Sequence of chain 60.C:
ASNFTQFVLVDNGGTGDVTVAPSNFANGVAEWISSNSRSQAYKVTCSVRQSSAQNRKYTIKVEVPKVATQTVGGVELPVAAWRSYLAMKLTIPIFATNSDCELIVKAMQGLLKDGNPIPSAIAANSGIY

A small-molecule ligand and the protein it binds are described below.
Small molecule (SMILES): Nc1ccn([C@@H]2O[C@H](CO[P](=O)(O)O[C@H]3[C@@H](O)[C@H](n4cnc5c(N)ncnc54)O[C@@H]3CO[P](=O)(O)O[C@H]3[C@@H](O)[C@H](n4cnc5c(=O)nc(N)[nH]c54)O[C@@H]3CO[P](=O)(O)O[C@H]3[C@@H](O)[C@H](n4cnc5c(N)ncnc54)O[C@@H]3CO[P](=O)(O)O[C@H]3[C@@H](O)[C@H](n4cnc5c(N)ncnc54)O[C@@H]3CO[P](=O)(O)O[C@H]3[C@@H](O)[C@H](n4ccc(=O)[nH]c4=O)O[C@@H]3CO[P](=O)(O)O[C@H]3[C@@H](O)[C@H](n4ccc(N)nc4=O)O[C@@H]3CO[P](=O)(O)O[C@H]3[C@@H](O)[C@H](n4ccc(=O)[nH]c4=O)O[C@@H]3CO[P](=O)(O)O[C@H]3[C@@H](O)[C@H](n4cnc5c(=O)nc(N)[nH]c54)O[C@@H]3CO)[C@@H](O)[C@H]2O)c(=O)n1

Sequence of chain 19.C:
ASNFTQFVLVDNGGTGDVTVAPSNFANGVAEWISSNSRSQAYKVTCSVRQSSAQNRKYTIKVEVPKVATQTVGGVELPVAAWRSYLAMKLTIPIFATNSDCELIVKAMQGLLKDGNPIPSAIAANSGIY

Binding-site contacts:
Ligand atom N6 contacts residue THR45 of chain 60.C at 2.8 Å (h-bond).
Ligand atom N7 contacts residue TYR85 of chain 60.C at 3.8 Å.
Ligand atom OP2 contacts residue LYS89 of chain 19.C at 3.5 Å (salt-bridge).
Ligand atom N7 contacts residue LYS61 of chain 60.C at 3.4 Å.
Ligand atom OP2 contacts residue LYS57 of chain 19.C at 3.5 Å (salt-bridge).
Ligand atom OP1 contacts residue ASN55 of chain 19.C at 3.2 Å.
Ligand atom O5' contacts residue LYS57 of chain 19.C at 2.8 Å (salt-bridge).
Ligand atom C6 contacts residue THR45 of chain 60.C at 3.4 Å.
Ligand atom O5' contacts residue ARG49 of chain 19.C at 3.6 Å (salt-bridge).
Ligand atom N6 contacts residue THR59 of chain 60.C at 2.7 Å (h-bond).
Ligand atom O3' contacts residue SER51 of chain 19.C at 3.3 Å (h-bond).
Ligand atom OP1 contacts residue SER51 of chain 19.C at 2.7 Å (h-bond).
Ligand atom O5' contacts residue LYS89 of chain 19.C at 3.2 Å (salt-bridge).
Ligand atom C5' contacts residue LYS57 of chain 19.C at 3.8 Å.
Ligand atom OP1 contacts residue SER52 of chain 19.C at 3.1 Å.
Ligand atom OP2 contacts residue SER51 of chain 19.C at 3.3 Å (h-bond).
Ligand atom OP1 contacts residue ASN55 of chain 19.C at 3.0 Å (h-bond).
Ligand atom C5' contacts residue ARG49 of chain 19.C at 2.6 Å.
Ligand atom OP1 contacts residue ARG49 of chain 19.C at 2.6 Å (salt-bridge).
Ligand atom P contacts residue SER51 of chain 19.C at 3.2 Å.
Ligand atom P contacts residue ARG49 of chain 19.C at 3.7 Å.
Ligand atom C2 contacts residue SER47 of chain 60.C at 3.2 Å.
Ligand atom O4' contacts residue LYS61 of chain 60.C at 3.7 Å.
Ligand atom OP1 contacts residue LYS89 of chain 19.C at 3.5 Å (salt-bridge).
Ligand atom OP2 contacts residue THR91 of chain 19.C at 3.7 Å.
Ligand atom OP1 contacts residue LYS57 of chain 19.C at 2.9 Å.
Ligand atom C5 contacts residue THR45 of chain 60.C at 3.4 Å.
Ligand atom N7 contacts residue THR45 of chain 60.C at 2.7 Å (h-bond).
Ligand atom C6 contacts residue THR59 of chain 60.C at 3.5 Å.
Ligand atom N1 contacts residue SER47 of chain 60.C at 2.7 Å (h-bond).
Ligand atom O3' contacts residue ARG49 of chain 19.C at 3.6 Å (salt-bridge).
Ligand atom N6 contacts residue CYS46 of chain 60.C at 3.6 Å (h-bond).
Ligand atom OP2 contacts residue LYS43 of chain 60.C at 2.7 Å (salt-bridge).
Ligand atom P contacts residue LYS57 of chain 19.C at 3.1 Å.
Ligand atom OP2 contacts residue TYR85 of chain 60.C at 2.6 Å (h-bond).
Ligand atom N1 contacts residue THR59 of chain 60.C at 3.4 Å.
Ligand atom N9 contacts residue LYS61 of chain 60.C at 3.8 Å.
Ligand atom OP2 contacts residue LYS57 of chain 19.C at 3.0 Å (salt-bridge).
Ligand atom C8 contacts residue LYS61 of chain 60.C at 3.6 Å.
Ligand atom C4' contacts residue ARG49 of chain 19.C at 3.6 Å.